A small-molecule ligand and the protein it binds are described below.
Small molecule (SMILES): O=C(O)[C@@H](O)C[C@H](O)[C@H](O)CO

Sequence of chain 1.A:
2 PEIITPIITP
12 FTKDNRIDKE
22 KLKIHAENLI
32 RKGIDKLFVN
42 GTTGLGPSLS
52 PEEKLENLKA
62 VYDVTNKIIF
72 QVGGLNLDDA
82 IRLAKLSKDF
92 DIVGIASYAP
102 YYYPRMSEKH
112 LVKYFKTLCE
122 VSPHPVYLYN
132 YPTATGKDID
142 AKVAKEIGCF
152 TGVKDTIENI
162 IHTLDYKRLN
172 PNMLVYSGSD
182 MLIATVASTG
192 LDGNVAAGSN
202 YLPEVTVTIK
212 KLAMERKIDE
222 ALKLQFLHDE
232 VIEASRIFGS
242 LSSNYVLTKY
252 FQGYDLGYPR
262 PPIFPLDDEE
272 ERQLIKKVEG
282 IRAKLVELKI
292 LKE

Binding-site contacts:
Ligand atom C4 contacts residue TYR130 of chain 1.A at 3.7 Å (hydrophobic).
Ligand atom C2 contacts residue TYR130 of chain 1.A at 3.5 Å (hydrophobic).
Ligand atom C1 contacts residue PRO7 of chain 1.A at 3.2 Å (hydrophobic).
Ligand atom O4 contacts residue THR157 of chain 1.A at 3.2 Å (h-bond).
Ligand atom O2 contacts residue LYS155 of chain 1.A at 3.4 Å (salt-bridge).
Ligand atom C2 contacts residue VAL196 of chain 1.A at 4.0 Å (hydrophobic).
Ligand atom O1 contacts residue THR44 of chain 1.A at 4.2 Å.
Ligand atom O5 contacts residue ALA198 of chain 1.A at 3.6 Å.
Ligand atom C2 contacts residue PRO7 of chain 1.A at 3.8 Å (hydrophobic).
Ligand atom C1 contacts residue LYS155 of chain 1.A at 2.2 Å.
Ligand atom C1 contacts residue THR43 of chain 1.A at 3.6 Å.
Ligand atom C4 contacts residue GLY179 of chain 1.A at 3.8 Å.
Ligand atom O1 contacts residue THR43 of chain 1.A at 3.1 Å (h-bond).
Ligand atom O1 contacts residue PRO7 of chain 1.A at 3.6 Å.
Ligand atom C3 contacts residue VAL196 of chain 1.A at 3.6 Å (hydrophobic).
Ligand atom O2 contacts residue THR43 of chain 1.A at 3.5 Å (h-bond).
Ligand atom O5 contacts residue THR44 of chain 1.A at 4.1 Å.
Ligand atom O1 contacts residue GLY42 of chain 1.A at 3.3 Å.
Ligand atom C4 contacts residue LYS155 of chain 1.A at 3.4 Å.
Ligand atom O1 contacts residue LYS155 of chain 1.A at 2.3 Å (salt-bridge).
Ligand atom C3 contacts residue PRO7 of chain 1.A at 4.0 Å (hydrophobic).
Ligand atom O4 contacts residue LYS155 of chain 1.A at 3.0 Å (salt-bridge).
Ligand atom O6 contacts residue TYR132 of chain 1.A at 3.2 Å (h-bond).
Ligand atom C3 contacts residue GLY179 of chain 1.A at 3.9 Å.
Ligand atom O4 contacts residue TYR130 of chain 1.A at 2.3 Å (h-bond).
Ligand atom C6 contacts residue TYR132 of chain 1.A at 3.4 Å (hydrophobic).
Ligand atom O2 contacts residue THR44 of chain 1.A at 2.7 Å (h-bond).
Ligand atom C3 contacts residue LYS155 of chain 1.A at 2.7 Å.
Ligand atom O4 contacts residue TYR132 of chain 1.A at 4.0 Å.
Ligand atom O2 contacts residue TYR130 of chain 1.A at 3.9 Å.
Ligand atom C2 contacts residue LYS155 of chain 1.A at 1.3 Å.
Ligand atom O5 contacts residue GLY179 of chain 1.A at 4.1 Å.
Ligand atom O2 contacts residue PRO7 of chain 1.A at 3.2 Å.
Ligand atom O1 contacts residue TYR130 of chain 1.A at 3.1 Å (h-bond).
Ligand atom C4 contacts residue THR157 of chain 1.A at 3.5 Å.
Ligand atom C1 contacts residue TYR130 of chain 1.A at 3.3 Å (hydrophobic).
Ligand atom C6 contacts residue THR157 of chain 1.A at 3.8 Å.
Ligand atom C1 contacts residue THR44 of chain 1.A at 3.9 Å.
Ligand atom O1 contacts residue PHE39 of chain 1.A at 3.4 Å.
Ligand atom O4 contacts residue THR43 of chain 1.A at 4.1 Å.